Sequence of chain 1.A:
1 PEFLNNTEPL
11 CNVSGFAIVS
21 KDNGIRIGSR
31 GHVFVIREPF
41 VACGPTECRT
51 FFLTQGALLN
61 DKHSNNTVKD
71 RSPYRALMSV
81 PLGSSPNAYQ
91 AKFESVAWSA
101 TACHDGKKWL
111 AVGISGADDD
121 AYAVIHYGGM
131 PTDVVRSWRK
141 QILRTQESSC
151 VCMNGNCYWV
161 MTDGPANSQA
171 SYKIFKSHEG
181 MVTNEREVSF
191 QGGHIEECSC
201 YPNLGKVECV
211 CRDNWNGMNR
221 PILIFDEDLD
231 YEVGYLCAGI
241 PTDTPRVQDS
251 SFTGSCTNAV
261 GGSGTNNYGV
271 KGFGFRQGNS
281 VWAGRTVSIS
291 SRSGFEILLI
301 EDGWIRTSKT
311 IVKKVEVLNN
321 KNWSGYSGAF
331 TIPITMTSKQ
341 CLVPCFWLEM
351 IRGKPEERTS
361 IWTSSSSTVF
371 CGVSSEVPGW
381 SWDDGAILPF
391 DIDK

This small molecule binds to this protein.
Small molecule (SMILES): CC(=O)N[C@@H]1[C@@H](O)[C@H](O)[C@@H](CO)O[C@H]1O

Binding-site contacts:
Ligand atom C8 contacts residue ILE361 of chain 1.A at 3.9 Å (hydrophobic).
Ligand atom C5 contacts residue ASN65 of chain 1.A at 3.6 Å.
Ligand atom C8 contacts residue LYS62 of chain 1.A at 4.2 Å.
Ligand atom C3 contacts residue ASN65 of chain 1.A at 3.7 Å.
Ligand atom C7 contacts residue ASN65 of chain 1.A at 3.3 Å.
Ligand atom C8 contacts residue ASN65 of chain 1.A at 4.4 Å.
Ligand atom C1 contacts residue ASN65 of chain 1.A at 1.4 Å.
Ligand atom C2 contacts residue ASN65 of chain 1.A at 2.3 Å.
Ligand atom O7 contacts residue LYS62 of chain 1.A at 4.3 Å.
Ligand atom N2 contacts residue ASN65 of chain 1.A at 2.8 Å (h-bond).
Ligand atom O7 contacts residue ASN65 of chain 1.A at 3.3 Å (h-bond).
Ligand atom C8 contacts residue ILE392 of chain 1.A at 4.0 Å (hydrophobic).
Ligand atom C7 contacts residue ILE361 of chain 1.A at 4.2 Å (hydrophobic).
Ligand atom O5 contacts residue ASN65 of chain 1.A at 2.4 Å (h-bond).
Ligand atom C4 contacts residue ASN65 of chain 1.A at 4.1 Å.
Ligand atom N2 contacts residue ILE361 of chain 1.A at 3.9 Å.